Sequence of chain 1.C:
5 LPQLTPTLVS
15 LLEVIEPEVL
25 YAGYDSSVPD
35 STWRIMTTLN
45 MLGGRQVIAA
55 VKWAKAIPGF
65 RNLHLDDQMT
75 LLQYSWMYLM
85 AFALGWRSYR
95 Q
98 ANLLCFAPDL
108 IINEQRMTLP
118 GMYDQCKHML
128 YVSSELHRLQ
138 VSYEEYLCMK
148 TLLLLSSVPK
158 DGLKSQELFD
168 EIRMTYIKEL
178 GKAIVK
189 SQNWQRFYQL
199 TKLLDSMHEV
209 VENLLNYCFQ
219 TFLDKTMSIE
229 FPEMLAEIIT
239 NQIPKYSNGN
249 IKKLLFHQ

Binding-site contacts:
Ligand atom C9 contacts residue PHE103 of chain 1.C at 3.7 Å (hydrophobic).
Ligand atom C13 contacts residue ARG91 of chain 1.C at 3.6 Å.
Ligand atom F1 contacts residue ARG91 of chain 1.C at 3.1 Å.
Ligand atom F4 contacts residue ASN44 of chain 1.C at 3.0 Å.
Ligand atom C21 contacts residue TYR215 of chain 1.C at 3.3 Å (hydrophobic).
Ligand atom CL2 contacts residue THR219 of chain 1.C at 3.4 Å.
Ligand atom CL1 contacts residue LEU43 of chain 1.C at 3.5 Å.
Ligand atom F1 contacts residue ALA87 of chain 1.C at 3.6 Å.
Ligand atom C14 contacts residue GLN50 of chain 1.C at 3.6 Å.
Ligand atom C23 contacts residue TYR215 of chain 1.C at 3.6 Å (hydrophobic).
Ligand atom C11 contacts residue PHE103 of chain 1.C at 3.2 Å (hydrophobic).
Ligand atom C22 contacts residue TYR215 of chain 1.C at 3.1 Å (hydrophobic).
Ligand atom N5 contacts residue MET84 of chain 1.C at 3.4 Å (h-bond).
Ligand atom C17 contacts residue GLN122 of chain 1.C at 3.6 Å.
Ligand atom C12 contacts residue ARG91 of chain 1.C at 3.4 Å.
Ligand atom F3 contacts residue TRP80 of chain 1.C at 3.6 Å.
Ligand atom C3 contacts residue ASN44 of chain 1.C at 3.3 Å.
Ligand atom O1 contacts residue LEU43 of chain 1.C at 3.1 Å.
Ligand atom CL2 contacts residue CYS216 of chain 1.C at 3.0 Å.
Ligand atom C15 contacts residue GLN50 of chain 1.C at 3.4 Å.
Ligand atom O2 contacts residue MET126 of chain 1.C at 3.5 Å.
Ligand atom C6 contacts residue PHE103 of chain 1.C at 3.7 Å (hydrophobic).
Ligand atom C7 contacts residue PHE103 of chain 1.C at 3.6 Å (hydrophobic).
Ligand atom O3 contacts residue GLN122 of chain 1.C at 2.7 Å (h-bond).
Ligand atom C10 contacts residue GLN50 of chain 1.C at 3.2 Å.
Ligand atom C16 contacts residue ASN44 of chain 1.C at 3.7 Å.
Ligand atom O1 contacts residue ASN44 of chain 1.C at 2.4 Å (h-bond).
Ligand atom C8 contacts residue LEU43 of chain 1.C at 3.7 Å (hydrophobic).
Ligand atom N2 contacts residue LEU43 of chain 1.C at 3.7 Å.
Ligand atom F3 contacts residue MET81 of chain 1.C at 3.4 Å.
Ligand atom N3 contacts residue GLN50 of chain 1.C at 3.4 Å (h-bond).
Ligand atom C12 contacts residue GLN50 of chain 1.C at 3.5 Å.
Ligand atom C4 contacts residue ASN44 of chain 1.C at 3.3 Å.
Ligand atom C13 contacts residue GLN50 of chain 1.C at 3.7 Å.
Ligand atom C11 contacts residue GLN50 of chain 1.C at 3.2 Å.
Ligand atom C12 contacts residue PHE103 of chain 1.C at 3.4 Å (hydrophobic).
Ligand atom C21 contacts residue GLY118 of chain 1.C at 3.6 Å.
Ligand atom C2 contacts residue ASN44 of chain 1.C at 3.4 Å.
Ligand atom C1 contacts residue ASN44 of chain 1.C at 3.7 Å.
Ligand atom CL2 contacts residue TYR215 of chain 1.C at 2.1 Å.

A protein and the small-molecule ligand that binds it are described below.
Small molecule (SMILES): CCN(C[C@@](O)(CNC(=O)c1cnn(-c2ccc(F)cc2)c1N)C(F)(F)F)C(=O)c1c(Cl)cccc1Cl